Sequence of chain 2.A:
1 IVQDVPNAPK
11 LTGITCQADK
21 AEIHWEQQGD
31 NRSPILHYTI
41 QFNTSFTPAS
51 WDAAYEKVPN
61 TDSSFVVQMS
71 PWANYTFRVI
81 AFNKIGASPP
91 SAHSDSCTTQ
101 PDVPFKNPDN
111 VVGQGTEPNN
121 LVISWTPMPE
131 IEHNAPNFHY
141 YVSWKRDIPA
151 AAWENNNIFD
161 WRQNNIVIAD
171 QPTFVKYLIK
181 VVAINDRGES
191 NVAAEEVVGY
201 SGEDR

A protein and the small-molecule ligand that binds it are described below.
Small molecule (SMILES): CC(=O)N[C@H]1[C@H](O[C@H]2[C@H](O)[C@@H](NC(C)=O)CO[C@@H]2CO)O[C@H](CO)[C@@H](O)[C@@H]1O

Binding-site contacts:
Ligand atom C7 contacts residue HIS93 of chain 2.A at 3.1 Å.
Ligand atom O4 contacts residue HIS93 of chain 2.A at 3.3 Å.
Ligand atom C3 contacts residue THR76 of chain 2.A at 4.1 Å.
Ligand atom C5 contacts residue HIS93 of chain 2.A at 3.8 Å.
Ligand atom C8 contacts residue THR76 of chain 2.A at 3.9 Å.
Ligand atom C8 contacts residue SER45 of chain 2.A at 3.8 Å.
Ligand atom O5 contacts residue PRO48 of chain 2.A at 3.4 Å (h-bond).
Ligand atom C7 contacts residue SER45 of chain 2.A at 4.1 Å.
Ligand atom O6 contacts residue TRP51 of chain 2.A at 3.7 Å.
Ligand atom C1 contacts residue TRP51 of chain 2.A at 3.5 Å (hydrophobic).
Ligand atom C7 contacts residue THR76 of chain 2.A at 3.9 Å.
Ligand atom C8 contacts residue ASN74 of chain 2.A at 3.8 Å.
Ligand atom C7 contacts residue THR44 of chain 2.A at 4.0 Å.
Ligand atom O7 contacts residue ASN43 of chain 2.A at 4.0 Å.
Ligand atom C1 contacts residue ASN43 of chain 2.A at 1.4 Å.
Ligand atom C8 contacts residue THR44 of chain 2.A at 3.8 Å.
Ligand atom C3 contacts residue HIS93 of chain 2.A at 4.1 Å.
Ligand atom C8 contacts residue HIS93 of chain 2.A at 3.6 Å.
Ligand atom O5 contacts residue ASN43 of chain 2.A at 2.3 Å (h-bond).
Ligand atom C2 contacts residue ASN43 of chain 2.A at 2.5 Å.
Ligand atom C4 contacts residue HIS93 of chain 2.A at 4.0 Å.
Ligand atom C5 contacts residue ASN43 of chain 2.A at 3.6 Å.
Ligand atom C8 contacts residue TYR75 of chain 2.A at 4.3 Å (hydrophobic).
Ligand atom C2 contacts residue THR76 of chain 2.A at 3.7 Å.
Ligand atom O7 contacts residue HIS93 of chain 2.A at 3.5 Å.
Ligand atom O7 contacts residue THR44 of chain 2.A at 3.5 Å (h-bond).
Ligand atom C8 contacts residue ASN43 of chain 2.A at 4.0 Å.
Ligand atom C4 contacts residue ASN43 of chain 2.A at 4.2 Å.
Ligand atom C3 contacts residue ASN43 of chain 2.A at 3.8 Å.
Ligand atom O7 contacts residue PRO48 of chain 2.A at 3.6 Å.
Ligand atom C5 contacts residue TRP51 of chain 2.A at 4.1 Å (hydrophobic).
Ligand atom N2 contacts residue HIS93 of chain 2.A at 3.9 Å.
Ligand atom O7 contacts residue SER45 of chain 2.A at 3.7 Å.
Ligand atom C7 contacts residue ASN43 of chain 2.A at 3.7 Å.
Ligand atom O5 contacts residue TRP51 of chain 2.A at 3.5 Å.
Ligand atom N2 contacts residue THR76 of chain 2.A at 2.9 Å (h-bond).
Ligand atom N2 contacts residue ASN43 of chain 2.A at 2.9 Å (h-bond).
Ligand atom C2 contacts residue PRO48 of chain 2.A at 4.3 Å (hydrophobic).
Ligand atom C1 contacts residue PRO48 of chain 2.A at 3.7 Å (hydrophobic).
Ligand atom C1 contacts residue THR76 of chain 2.A at 3.5 Å.